Binding-site contacts:
Ligand atom C3 contacts residue ASN1098 of chain 1.B at 3.8 Å.
Ligand atom C4 contacts residue HIS1101 of chain 1.B at 4.2 Å.
Ligand atom C2 contacts residue ASN1098 of chain 1.B at 2.5 Å.
Ligand atom C8 contacts residue ASN1098 of chain 1.B at 3.8 Å.
Ligand atom O7 contacts residue HIS1101 of chain 1.B at 3.7 Å.
Ligand atom O6 contacts residue PHE1103 of chain 1.B at 4.1 Å.
Ligand atom C3 contacts residue HIS1101 of chain 1.B at 3.9 Å.
Ligand atom C5 contacts residue PHE1103 of chain 1.B at 4.0 Å (hydrophobic).
Ligand atom C5 contacts residue HIS1101 of chain 1.B at 3.8 Å.
Ligand atom C1 contacts residue PHE1103 of chain 1.B at 4.4 Å (hydrophobic).
Ligand atom O7 contacts residue ASN1098 of chain 1.B at 3.2 Å (h-bond).
Ligand atom C1 contacts residue HIS1101 of chain 1.B at 4.2 Å.
Ligand atom C8 contacts residue THR1100 of chain 1.B at 4.4 Å.
Ligand atom C6 contacts residue PHE1103 of chain 1.B at 3.5 Å (hydrophobic).
Ligand atom C7 contacts residue HIS1101 of chain 1.B at 4.0 Å.
Ligand atom C7 contacts residue THR1100 of chain 1.B at 4.3 Å.
Ligand atom N2 contacts residue ASN1098 of chain 1.B at 2.9 Å (h-bond).
Ligand atom C7 contacts residue ASN1098 of chain 1.B at 3.2 Å.
Ligand atom N2 contacts residue THR1100 of chain 1.B at 3.3 Å (h-bond).
Ligand atom O5 contacts residue PHE1103 of chain 1.B at 3.7 Å.
Ligand atom O5 contacts residue HIS1101 of chain 1.B at 4.4 Å.
Ligand atom C4 contacts residue ASN1098 of chain 1.B at 4.2 Å.
Ligand atom C5 contacts residue ASN1098 of chain 1.B at 3.7 Å.
Ligand atom O5 contacts residue ASN1098 of chain 1.B at 2.4 Å (h-bond).
Ligand atom C1 contacts residue ASN1098 of chain 1.B at 1.4 Å.
Ligand atom C8 contacts residue HIS1101 of chain 1.B at 4.2 Å.
Ligand atom C2 contacts residue THR1100 of chain 1.B at 3.9 Å.
Ligand atom C1 contacts residue THR1100 of chain 1.B at 3.9 Å.
Ligand atom C3 contacts residue THR1100 of chain 1.B at 3.8 Å.
Ligand atom O4 contacts residue HIS1101 of chain 1.B at 3.9 Å.

Sequence of chain 1.B:
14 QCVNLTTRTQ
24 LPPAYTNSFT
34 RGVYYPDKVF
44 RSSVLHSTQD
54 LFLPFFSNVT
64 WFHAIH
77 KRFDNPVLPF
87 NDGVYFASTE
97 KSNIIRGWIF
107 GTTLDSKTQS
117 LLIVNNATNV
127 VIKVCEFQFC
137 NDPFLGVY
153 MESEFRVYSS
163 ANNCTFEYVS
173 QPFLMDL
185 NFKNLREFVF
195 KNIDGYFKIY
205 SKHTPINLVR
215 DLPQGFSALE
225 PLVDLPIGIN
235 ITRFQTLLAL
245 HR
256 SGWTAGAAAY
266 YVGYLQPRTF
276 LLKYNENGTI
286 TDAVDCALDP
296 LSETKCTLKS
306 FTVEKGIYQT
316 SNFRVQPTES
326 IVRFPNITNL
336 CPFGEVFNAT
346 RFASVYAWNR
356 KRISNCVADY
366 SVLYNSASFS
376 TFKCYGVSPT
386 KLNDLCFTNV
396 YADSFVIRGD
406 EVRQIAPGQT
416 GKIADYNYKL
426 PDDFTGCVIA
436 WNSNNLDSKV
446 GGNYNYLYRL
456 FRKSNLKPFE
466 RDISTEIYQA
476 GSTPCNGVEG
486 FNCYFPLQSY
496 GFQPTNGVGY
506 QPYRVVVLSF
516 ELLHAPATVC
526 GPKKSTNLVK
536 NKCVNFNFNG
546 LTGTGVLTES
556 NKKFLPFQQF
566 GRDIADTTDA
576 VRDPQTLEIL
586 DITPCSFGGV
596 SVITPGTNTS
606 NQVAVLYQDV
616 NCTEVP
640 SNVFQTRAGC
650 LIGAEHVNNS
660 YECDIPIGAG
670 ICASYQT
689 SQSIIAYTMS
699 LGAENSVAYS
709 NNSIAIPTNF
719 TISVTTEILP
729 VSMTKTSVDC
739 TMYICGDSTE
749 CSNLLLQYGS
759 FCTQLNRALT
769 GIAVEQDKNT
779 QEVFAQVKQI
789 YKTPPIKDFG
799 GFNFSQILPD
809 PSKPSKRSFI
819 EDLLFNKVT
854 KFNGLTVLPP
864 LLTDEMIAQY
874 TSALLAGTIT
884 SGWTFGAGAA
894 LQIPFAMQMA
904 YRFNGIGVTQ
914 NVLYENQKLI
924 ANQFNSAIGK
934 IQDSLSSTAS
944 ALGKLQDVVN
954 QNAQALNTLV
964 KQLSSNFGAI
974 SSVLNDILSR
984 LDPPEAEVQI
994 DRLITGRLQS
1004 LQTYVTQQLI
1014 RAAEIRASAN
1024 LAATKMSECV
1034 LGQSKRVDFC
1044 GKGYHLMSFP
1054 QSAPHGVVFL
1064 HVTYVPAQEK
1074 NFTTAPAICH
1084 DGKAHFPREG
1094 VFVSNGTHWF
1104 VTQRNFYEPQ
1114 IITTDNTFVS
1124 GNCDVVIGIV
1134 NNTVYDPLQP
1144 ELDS

This protein binds this small molecule.
Small molecule (SMILES): CC(=O)N[C@H]1[C@H](O[C@H]2[C@H](O)[C@@H](NC(C)=O)CO[C@@H]2CO)O[C@H](CO)[C@@H](O)[C@@H]1O